Sequence of chain 1.A:
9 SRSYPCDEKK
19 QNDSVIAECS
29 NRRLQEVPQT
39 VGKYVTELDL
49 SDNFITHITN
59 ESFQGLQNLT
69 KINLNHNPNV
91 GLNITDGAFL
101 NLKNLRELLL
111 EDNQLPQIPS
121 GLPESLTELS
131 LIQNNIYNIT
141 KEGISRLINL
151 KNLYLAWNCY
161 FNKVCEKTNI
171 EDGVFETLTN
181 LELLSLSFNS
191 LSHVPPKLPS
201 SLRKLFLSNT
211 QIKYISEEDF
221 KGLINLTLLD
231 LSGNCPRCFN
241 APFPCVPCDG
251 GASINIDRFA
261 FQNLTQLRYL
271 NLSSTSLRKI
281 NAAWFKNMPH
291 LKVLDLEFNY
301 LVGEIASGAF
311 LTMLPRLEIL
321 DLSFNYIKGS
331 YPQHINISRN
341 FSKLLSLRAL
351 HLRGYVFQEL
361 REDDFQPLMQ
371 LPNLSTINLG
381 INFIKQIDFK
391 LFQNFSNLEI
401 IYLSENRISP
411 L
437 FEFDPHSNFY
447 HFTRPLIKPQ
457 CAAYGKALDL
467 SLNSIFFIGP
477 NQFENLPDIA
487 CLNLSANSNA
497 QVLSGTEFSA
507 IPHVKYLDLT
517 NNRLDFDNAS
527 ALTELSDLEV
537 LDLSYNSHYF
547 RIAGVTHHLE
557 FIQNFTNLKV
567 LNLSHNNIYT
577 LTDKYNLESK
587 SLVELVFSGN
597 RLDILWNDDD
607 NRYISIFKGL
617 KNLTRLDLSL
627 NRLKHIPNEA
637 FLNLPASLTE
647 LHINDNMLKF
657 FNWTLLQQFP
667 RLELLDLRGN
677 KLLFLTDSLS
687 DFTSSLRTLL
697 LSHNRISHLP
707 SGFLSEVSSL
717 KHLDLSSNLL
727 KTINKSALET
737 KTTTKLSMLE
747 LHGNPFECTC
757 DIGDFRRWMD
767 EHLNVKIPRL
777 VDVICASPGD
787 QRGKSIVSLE

Binding-site contacts:
Ligand atom C8 contacts residue TYR512 of chain 1.A at 3.9 Å (hydrophobic).
Ligand atom C3 contacts residue GLN456 of chain 1.A at 3.8 Å.
Ligand atom O6 contacts residue VAL592 of chain 1.A at 3.6 Å.
Ligand atom C2 contacts residue LYS454 of chain 1.A at 3.9 Å.
Ligand atom O7 contacts residue TYR512 of chain 1.A at 3.0 Å (h-bond).
Ligand atom C3 contacts residue ASP538 of chain 1.A at 4.0 Å.
Ligand atom C7 contacts residue LYS454 of chain 1.A at 4.0 Å.
Ligand atom O3 contacts residue LYS454 of chain 1.A at 3.6 Å.
Ligand atom C8 contacts residue SER540 of chain 1.A at 4.0 Å.
Ligand atom O6 contacts residue GLU590 of chain 1.A at 2.9 Å (salt-bridge).
Ligand atom C4 contacts residue GLN456 of chain 1.A at 4.0 Å.
Ligand atom O5 contacts residue VAL592 of chain 1.A at 3.7 Å.
Ligand atom C6 contacts residue GLN456 of chain 1.A at 3.5 Å.
Ligand atom C2 contacts residue GLN456 of chain 1.A at 3.8 Å.
Ligand atom C8 contacts residue VAL536 of chain 1.A at 3.7 Å (hydrophobic).
Ligand atom N2 contacts residue SER540 of chain 1.A at 3.9 Å.
Ligand atom C2 contacts residue ASN568 of chain 1.A at 2.3 Å.
Ligand atom N2 contacts residue ASN568 of chain 1.A at 2.8 Å (h-bond).
Ligand atom C1 contacts residue ASN568 of chain 1.A at 1.4 Å.
Ligand atom C5 contacts residue ASN568 of chain 1.A at 3.6 Å.
Ligand atom N2 contacts residue ASP538 of chain 1.A at 2.7 Å (salt-bridge).
Ligand atom O5 contacts residue GLN456 of chain 1.A at 3.7 Å.
Ligand atom C5 contacts residue GLN456 of chain 1.A at 3.9 Å.
Ligand atom C8 contacts residue ASP538 of chain 1.A at 3.6 Å.
Ligand atom O4 contacts residue LYS454 of chain 1.A at 3.4 Å (salt-bridge).
Ligand atom C7 contacts residue TYR512 of chain 1.A at 3.9 Å (hydrophobic).
Ligand atom C7 contacts residue ASP538 of chain 1.A at 3.6 Å.
Ligand atom C3 contacts residue ASN568 of chain 1.A at 3.7 Å.
Ligand atom C7 contacts residue ASN568 of chain 1.A at 3.5 Å.
Ligand atom O3 contacts residue GLN456 of chain 1.A at 3.0 Å (h-bond).
Ligand atom C1 contacts residue ASP538 of chain 1.A at 3.7 Å.
Ligand atom O7 contacts residue ASN568 of chain 1.A at 3.7 Å.
Ligand atom O7 contacts residue GLN456 of chain 1.A at 3.4 Å.
Ligand atom C6 contacts residue VAL566 of chain 1.A at 3.6 Å (hydrophobic).
Ligand atom C7 contacts residue GLN456 of chain 1.A at 4.0 Å.
Ligand atom O5 contacts residue ASN568 of chain 1.A at 2.3 Å (h-bond).
Ligand atom C2 contacts residue ASP538 of chain 1.A at 3.5 Å.
Ligand atom C7 contacts residue SER540 of chain 1.A at 3.9 Å.
Ligand atom O7 contacts residue LYS454 of chain 1.A at 3.0 Å (salt-bridge).
Ligand atom C6 contacts residue GLU590 of chain 1.A at 3.4 Å.

A small-molecule ligand and the protein it binds are described below.
Small molecule (SMILES): CC(=O)N[C@H]1[C@H](O[C@H]2[C@H](O)[C@@H](NC(C)=O)CO[C@@H]2CO)O[C@H](CO)[C@@H](O[C@@H]2O[C@H](CO[C@H]3O[C@H](CO)[C@@H](O)[C@H](O)[C@@H]3O)[C@@H](O)[C@H](O[C@H]3O[C@H](CO)[C@@H](O)[C@H](O)[C@@H]3O)[C@@H]2O)[C@@H]1O